Sequence of chain 1.G:
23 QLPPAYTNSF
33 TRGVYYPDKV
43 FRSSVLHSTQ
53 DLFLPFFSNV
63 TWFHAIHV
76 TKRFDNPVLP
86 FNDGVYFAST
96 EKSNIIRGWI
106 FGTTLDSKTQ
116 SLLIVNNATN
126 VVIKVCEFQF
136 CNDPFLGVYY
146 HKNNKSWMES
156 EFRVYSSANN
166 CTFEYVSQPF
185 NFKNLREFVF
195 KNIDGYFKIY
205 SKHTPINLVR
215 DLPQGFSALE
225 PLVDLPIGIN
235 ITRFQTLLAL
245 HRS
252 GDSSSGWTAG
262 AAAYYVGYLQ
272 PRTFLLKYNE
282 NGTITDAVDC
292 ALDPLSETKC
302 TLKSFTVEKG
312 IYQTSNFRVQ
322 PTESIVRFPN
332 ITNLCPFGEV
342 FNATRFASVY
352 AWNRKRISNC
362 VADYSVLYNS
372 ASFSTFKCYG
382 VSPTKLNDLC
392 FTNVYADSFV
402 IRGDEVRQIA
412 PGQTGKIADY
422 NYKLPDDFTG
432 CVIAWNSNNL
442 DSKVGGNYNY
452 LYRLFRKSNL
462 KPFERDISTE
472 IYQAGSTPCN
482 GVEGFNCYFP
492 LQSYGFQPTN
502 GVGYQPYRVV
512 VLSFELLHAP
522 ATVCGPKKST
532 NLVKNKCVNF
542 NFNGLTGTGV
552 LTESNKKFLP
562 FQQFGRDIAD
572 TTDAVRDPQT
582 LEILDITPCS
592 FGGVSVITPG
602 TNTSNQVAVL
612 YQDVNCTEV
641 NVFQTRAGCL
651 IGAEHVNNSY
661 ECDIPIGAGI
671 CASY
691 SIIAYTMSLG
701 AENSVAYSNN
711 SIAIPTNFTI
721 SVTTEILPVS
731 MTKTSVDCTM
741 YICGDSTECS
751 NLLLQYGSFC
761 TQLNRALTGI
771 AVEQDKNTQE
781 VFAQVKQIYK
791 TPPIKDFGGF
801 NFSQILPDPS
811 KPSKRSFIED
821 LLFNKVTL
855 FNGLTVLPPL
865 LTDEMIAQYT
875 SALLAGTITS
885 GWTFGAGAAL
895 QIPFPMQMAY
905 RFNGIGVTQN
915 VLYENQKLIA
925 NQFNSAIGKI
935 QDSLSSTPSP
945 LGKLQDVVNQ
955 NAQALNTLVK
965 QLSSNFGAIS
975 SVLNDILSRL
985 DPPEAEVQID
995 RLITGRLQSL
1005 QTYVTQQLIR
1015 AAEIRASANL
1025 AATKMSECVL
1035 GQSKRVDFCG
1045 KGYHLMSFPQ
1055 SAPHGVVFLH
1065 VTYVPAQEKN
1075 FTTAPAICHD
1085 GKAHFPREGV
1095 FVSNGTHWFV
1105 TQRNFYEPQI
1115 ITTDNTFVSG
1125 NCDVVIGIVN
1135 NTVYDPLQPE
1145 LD

This small molecule binds to this protein.
Small molecule (SMILES): CC(=O)N[C@H]1[C@H](O[C@H]2[C@H](O)[C@@H](NC(C)=O)CO[C@@H]2CO)O[C@H](CO)[C@@H](O[C@@H]2O[C@H](CO)[C@@H](O)[C@H](O)[C@@H]2O)[C@@H]1O

Binding-site contacts:
Ligand atom C7 contacts residue PRO579 of chain 1.G at 3.8 Å (hydrophobic).
Ligand atom O3 contacts residue LEU582 of chain 1.G at 4.3 Å.
Ligand atom C3 contacts residue ASN331 of chain 1.G at 3.9 Å.
Ligand atom O7 contacts residue ASN331 of chain 1.G at 2.7 Å (h-bond).
Ligand atom C7 contacts residue THR581 of chain 1.G at 4.3 Å.
Ligand atom C7 contacts residue ASN331 of chain 1.G at 3.0 Å.
Ligand atom O7 contacts residue GLN580 of chain 1.G at 3.3 Å (h-bond).
Ligand atom O5 contacts residue ASN331 of chain 1.G at 2.4 Å (h-bond).
Ligand atom C6 contacts residue THR333 of chain 1.G at 4.5 Å.
Ligand atom O6 contacts residue THR333 of chain 1.G at 4.0 Å.
Ligand atom C5 contacts residue ASN331 of chain 1.G at 3.7 Å.
Ligand atom O7 contacts residue THR581 of chain 1.G at 4.2 Å.
Ligand atom C7 contacts residue GLN580 of chain 1.G at 3.4 Å.
Ligand atom C1 contacts residue GLN580 of chain 1.G at 4.2 Å.
Ligand atom C8 contacts residue ASN331 of chain 1.G at 4.1 Å.
Ligand atom O3 contacts residue GLN580 of chain 1.G at 4.1 Å.
Ligand atom C3 contacts residue GLN580 of chain 1.G at 3.7 Å.
Ligand atom C8 contacts residue GLN580 of chain 1.G at 3.4 Å.
Ligand atom C8 contacts residue PRO579 of chain 1.G at 2.8 Å (hydrophobic).
Ligand atom C2 contacts residue GLN580 of chain 1.G at 3.8 Å.
Ligand atom C8 contacts residue THR581 of chain 1.G at 3.3 Å.
Ligand atom N2 contacts residue PRO579 of chain 1.G at 3.7 Å.
Ligand atom C8 contacts residue LEU582 of chain 1.G at 4.0 Å (hydrophobic).
Ligand atom N2 contacts residue ASN331 of chain 1.G at 3.1 Å (h-bond).
Ligand atom C1 contacts residue ASN331 of chain 1.G at 1.4 Å.
Ligand atom C4 contacts residue ASN331 of chain 1.G at 4.3 Å.
Ligand atom N2 contacts residue LEU582 of chain 1.G at 4.4 Å.
Ligand atom C2 contacts residue ASN331 of chain 1.G at 2.7 Å.
Ligand atom N2 contacts residue GLN580 of chain 1.G at 3.1 Å (h-bond).